The protein below binds the small molecule below.
Small molecule (SMILES): Nc1nc2c(ncn2[C@@H]2O[C@H](CO[P](=O)(O)O[P](=O)(O)NP(=O)(O)O)[C@@H](O)[C@H]2O)c(=O)[nH]1

Binding-site contacts:
Ligand atom O2G contacts residue HIS205 of chain 1.D at 3.2 Å (h-bond).
Ligand atom O6 contacts residue ILE103 of chain 1.D at 2.9 Å (h-bond).
Ligand atom O1A contacts residue ASP219 of chain 1.D at 3.3 Å.
Ligand atom O1B contacts residue GLY37 of chain 1.D at 3.4 Å.
Ligand atom N1 contacts residue ILE103 of chain 1.D at 2.7 Å (h-bond).
Ligand atom PG contacts residue MG1 of chain 1.V at 3.1 Å.
Ligand atom O3A contacts residue MG1 of chain 1.U at 3.7 Å.
Ligand atom O2G contacts residue ASP219 of chain 1.D at 2.8 Å (salt-bridge).
Ligand atom N3B contacts residue GLY37 of chain 1.D at 3.4 Å.
Ligand atom PB contacts residue MG1 of chain 1.V at 3.4 Å.
Ligand atom N7 contacts residue TYR100 of chain 1.D at 2.7 Å (h-bond).
Ligand atom O2A contacts residue MG1 of chain 1.U at 1.9 Å.
Ligand atom O2A contacts residue ASP219 of chain 1.D at 3.0 Å (salt-bridge).
Ligand atom O2G contacts residue MG1 of chain 1.V at 3.6 Å.
Ligand atom N3B contacts residue SER36 of chain 1.D at 3.0 Å (h-bond).
Ligand atom C6 contacts residue ILE103 of chain 1.D at 3.6 Å (hydrophobic).
Ligand atom PB contacts residue ASP219 of chain 1.D at 3.6 Å.
Ligand atom O3G contacts residue ASP219 of chain 1.D at 3.2 Å (salt-bridge).
Ligand atom C2 contacts residue ILE103 of chain 1.D at 3.4 Å (hydrophobic).
Ligand atom O2B contacts residue ASP219 of chain 1.D at 2.7 Å (salt-bridge).
Ligand atom O2A contacts residue HIS205 of chain 1.D at 3.6 Å (h-bond).
Ligand atom C8 contacts residue TYR100 of chain 1.D at 3.4 Å (hydrophobic).
Ligand atom PG contacts residue ASP219 of chain 1.D at 3.4 Å.
Ligand atom PA contacts residue ASP219 of chain 1.D at 3.6 Å.
Ligand atom N3B contacts residue MG1 of chain 1.U at 3.3 Å.
Ligand atom O6 contacts residue ILE218 of chain 1.D at 3.6 Å.
Ligand atom O2B contacts residue MG1 of chain 1.V at 2.0 Å.
Ligand atom N1 contacts residue GLU102 of chain 1.D at 3.5 Å.
Ligand atom PA contacts residue MG1 of chain 1.U at 3.2 Å.
Ligand atom O3G contacts residue MG1 of chain 1.V at 2.0 Å.
Ligand atom N2 contacts residue ILE103 of chain 1.D at 3.1 Å (h-bond).
Ligand atom O2G contacts residue MG1 of chain 1.U at 1.8 Å.
Ligand atom O1A contacts residue LYS52 of chain 1.D at 2.8 Å (salt-bridge).
Ligand atom PG contacts residue MG1 of chain 1.U at 3.0 Å.
Ligand atom N3B contacts residue MG1 of chain 1.V at 3.7 Å.
Ligand atom N7 contacts residue ILE50 of chain 1.D at 3.6 Å.
Ligand atom N3 contacts residue PHE107 of chain 1.D at 3.5 Å.
Ligand atom O1G contacts residue GLY37 of chain 1.D at 3.6 Å.
Ligand atom O6 contacts residue TYR100 of chain 1.D at 3.5 Å.
Ligand atom O2B contacts residue LYS52 of chain 1.D at 3.2 Å (salt-bridge).

Sequence of chain 1.D:
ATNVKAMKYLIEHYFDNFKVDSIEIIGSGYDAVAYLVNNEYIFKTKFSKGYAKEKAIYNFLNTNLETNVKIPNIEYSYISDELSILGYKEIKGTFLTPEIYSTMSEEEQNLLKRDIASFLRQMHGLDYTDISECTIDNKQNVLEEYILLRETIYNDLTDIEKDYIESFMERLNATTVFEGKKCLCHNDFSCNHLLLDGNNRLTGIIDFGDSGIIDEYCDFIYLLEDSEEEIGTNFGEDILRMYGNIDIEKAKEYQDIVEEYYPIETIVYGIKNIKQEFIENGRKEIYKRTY